Binding-site contacts:
Ligand atom C3' contacts residue ASP485 of chain 1.A at 3.8 Å.
Ligand atom OP1 contacts residue LYS323 of chain 1.A at 3.3 Å (salt-bridge).
Ligand atom OP1 contacts residue ALA477 of chain 1.B at 3.5 Å.
Ligand atom C4' contacts residue HIS1097 of chain 1.B at 3.4 Å.
Ligand atom O5' contacts residue LYS987 of chain 1.B at 3.6 Å.
Ligand atom O3' contacts residue ASP485 of chain 1.A at 3.3 Å (salt-bridge).
Ligand atom OP1 contacts residue GLN776 of chain 1.B at 3.0 Å (h-bond).
Ligand atom C4' contacts residue ASP485 of chain 1.A at 3.4 Å.
Ligand atom O2' contacts residue ASN465 of chain 1.B at 3.8 Å.
Ligand atom P contacts residue LYS987 of chain 1.B at 3.6 Å.
Ligand atom OP1 contacts residue LYS979 of chain 1.B at 3.4 Å (salt-bridge).
Ligand atom O2' contacts residue ASP485 of chain 1.A at 3.3 Å (salt-bridge).
Ligand atom C5' contacts residue GLY478 of chain 1.B at 3.8 Å.
Ligand atom O5' contacts residue GLN776 of chain 1.B at 3.8 Å.
Ligand atom O2' contacts residue ARG320 of chain 1.A at 3.8 Å.
Ligand atom O3' contacts residue GLN776 of chain 1.B at 2.7 Å (h-bond).
Ligand atom O2' contacts residue HIS1097 of chain 1.B at 3.8 Å.
Ligand atom O3' contacts residue MG1 of chain 1.O at 2.3 Å.
Ligand atom C3' contacts residue ARG476 of chain 1.B at 3.5 Å.
Ligand atom O2' contacts residue ARG476 of chain 1.B at 2.6 Å (salt-bridge).
Ligand atom N2 contacts residue ARG350 of chain 1.A at 3.8 Å.
Ligand atom C2' contacts residue ARG446 of chain 1.A at 3.4 Å.
Ligand atom OP1 contacts residue LYS987 of chain 1.B at 3.1 Å (salt-bridge).
Ligand atom P contacts residue GLN776 of chain 1.B at 3.4 Å.
Ligand atom C5' contacts residue ALA477 of chain 1.B at 3.3 Å (hydrophobic).
Ligand atom O4' contacts residue HIS1097 of chain 1.B at 3.6 Å.
Ligand atom O3' contacts residue ARG476 of chain 1.B at 2.8 Å (salt-bridge).
Ligand atom C3' contacts residue MG1 of chain 1.O at 3.3 Å.
Ligand atom C4' contacts residue MG1 of chain 1.O at 3.3 Å.
Ligand atom C4' contacts residue ARG476 of chain 1.B at 3.8 Å.
Ligand atom O2' contacts residue ARG446 of chain 1.A at 2.5 Å (salt-bridge).
Ligand atom O3' contacts residue GLN481 of chain 1.B at 3.8 Å.
Ligand atom O5' contacts residue ASP483 of chain 1.A at 3.7 Å.
Ligand atom C5' contacts residue GLN776 of chain 1.B at 3.4 Å.
Ligand atom O3' contacts residue ARG446 of chain 1.A at 3.5 Å (salt-bridge).
Ligand atom C5' contacts residue HIS1097 of chain 1.B at 3.4 Å.
Ligand atom C5' contacts residue MG1 of chain 1.O at 3.7 Å.
Ligand atom C2' contacts residue ARG476 of chain 1.B at 3.6 Å.
Ligand atom C5' contacts residue LYS987 of chain 1.B at 3.5 Å.
Ligand atom OP2 contacts residue LYS987 of chain 1.B at 3.7 Å.

Sequence of chain 1.B:
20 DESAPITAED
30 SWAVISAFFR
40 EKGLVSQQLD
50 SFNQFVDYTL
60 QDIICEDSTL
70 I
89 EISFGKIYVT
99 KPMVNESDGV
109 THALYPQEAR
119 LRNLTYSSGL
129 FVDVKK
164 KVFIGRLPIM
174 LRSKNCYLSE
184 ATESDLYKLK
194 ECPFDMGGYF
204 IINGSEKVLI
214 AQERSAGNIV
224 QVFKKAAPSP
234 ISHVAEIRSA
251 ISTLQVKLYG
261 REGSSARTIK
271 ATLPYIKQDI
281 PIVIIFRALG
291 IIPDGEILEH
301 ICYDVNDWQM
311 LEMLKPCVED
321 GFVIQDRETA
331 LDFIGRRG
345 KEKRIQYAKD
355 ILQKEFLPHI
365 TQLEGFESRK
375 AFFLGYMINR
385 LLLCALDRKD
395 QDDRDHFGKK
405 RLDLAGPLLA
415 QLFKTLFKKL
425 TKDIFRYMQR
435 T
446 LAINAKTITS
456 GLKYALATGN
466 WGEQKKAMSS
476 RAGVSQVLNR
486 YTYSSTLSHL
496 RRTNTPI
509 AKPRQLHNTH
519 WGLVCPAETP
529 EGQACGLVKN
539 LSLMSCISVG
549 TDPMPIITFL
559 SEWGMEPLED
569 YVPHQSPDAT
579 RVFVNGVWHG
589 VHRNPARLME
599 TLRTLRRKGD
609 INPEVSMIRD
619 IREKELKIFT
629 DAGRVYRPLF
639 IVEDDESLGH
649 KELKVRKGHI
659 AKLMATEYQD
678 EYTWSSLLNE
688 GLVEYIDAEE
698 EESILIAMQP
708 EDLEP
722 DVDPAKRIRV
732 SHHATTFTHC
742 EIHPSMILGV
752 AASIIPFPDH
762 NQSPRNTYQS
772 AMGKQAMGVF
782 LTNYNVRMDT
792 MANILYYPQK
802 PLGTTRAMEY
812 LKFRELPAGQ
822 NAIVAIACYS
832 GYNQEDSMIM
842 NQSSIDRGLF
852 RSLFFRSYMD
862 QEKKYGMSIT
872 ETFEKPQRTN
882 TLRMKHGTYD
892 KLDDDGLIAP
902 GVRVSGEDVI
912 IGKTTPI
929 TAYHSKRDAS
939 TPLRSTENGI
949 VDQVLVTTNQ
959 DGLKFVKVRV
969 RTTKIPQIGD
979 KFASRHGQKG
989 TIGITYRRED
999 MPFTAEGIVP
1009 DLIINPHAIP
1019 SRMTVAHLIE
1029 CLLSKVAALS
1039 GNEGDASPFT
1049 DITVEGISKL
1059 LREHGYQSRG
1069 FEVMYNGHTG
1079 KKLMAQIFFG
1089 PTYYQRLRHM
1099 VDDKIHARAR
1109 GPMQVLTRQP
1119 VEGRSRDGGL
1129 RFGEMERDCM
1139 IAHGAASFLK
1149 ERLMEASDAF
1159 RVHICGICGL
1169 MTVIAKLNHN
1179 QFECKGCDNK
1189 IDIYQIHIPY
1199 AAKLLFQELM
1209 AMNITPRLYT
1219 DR

This protein binds this small molecule.
Small molecule (SMILES): Nc1ccn([C@@H]2O[C@H](CO[P](=O)(O)O[C@H]3[C@@H](O)[C@H](n4ccc(=O)[nH]c4=O)O[C@@H]3CO[P](=O)(O)O[C@H]3[C@@H](O)[C@H](n4cnc5c(N)ncnc54)O[C@@H]3CO)[C@@H](O[P](=O)(O)OC[C@H]3O[C@@H](n4cnc5c(=O)nc(N)[nH]c54)[C@H](O)[C@@H]3O[P](=O)(O)OC[C@H]3O[C@@H](n4cnc5c(N)ncnc54)[C@H](O)[C@@H]3O[P](=O)(O)OC[C@H]3O[C@@H](n4cnc5c(=O)nc(N)[nH]c54)[C@H](O)[C@@H]3O[P](=O)(O)OC[C@H]3O[C@@H](n4cnc5c(N)ncnc54)[C@H](O)[C@@H]3O[P](=O)(O)OC[C@H]3O[C@@H](n4cnc5c(=O)nc(N)[nH]c54)[C@H](O)[C@@H]3O[P](=O)(O)OC[C@H]3O[C@@H](n4cnc5c(N)ncnc54)[C@H](O)[C@@H]3O)[C@H]2O)c(=O)n1

Sequence of chain 1.A:
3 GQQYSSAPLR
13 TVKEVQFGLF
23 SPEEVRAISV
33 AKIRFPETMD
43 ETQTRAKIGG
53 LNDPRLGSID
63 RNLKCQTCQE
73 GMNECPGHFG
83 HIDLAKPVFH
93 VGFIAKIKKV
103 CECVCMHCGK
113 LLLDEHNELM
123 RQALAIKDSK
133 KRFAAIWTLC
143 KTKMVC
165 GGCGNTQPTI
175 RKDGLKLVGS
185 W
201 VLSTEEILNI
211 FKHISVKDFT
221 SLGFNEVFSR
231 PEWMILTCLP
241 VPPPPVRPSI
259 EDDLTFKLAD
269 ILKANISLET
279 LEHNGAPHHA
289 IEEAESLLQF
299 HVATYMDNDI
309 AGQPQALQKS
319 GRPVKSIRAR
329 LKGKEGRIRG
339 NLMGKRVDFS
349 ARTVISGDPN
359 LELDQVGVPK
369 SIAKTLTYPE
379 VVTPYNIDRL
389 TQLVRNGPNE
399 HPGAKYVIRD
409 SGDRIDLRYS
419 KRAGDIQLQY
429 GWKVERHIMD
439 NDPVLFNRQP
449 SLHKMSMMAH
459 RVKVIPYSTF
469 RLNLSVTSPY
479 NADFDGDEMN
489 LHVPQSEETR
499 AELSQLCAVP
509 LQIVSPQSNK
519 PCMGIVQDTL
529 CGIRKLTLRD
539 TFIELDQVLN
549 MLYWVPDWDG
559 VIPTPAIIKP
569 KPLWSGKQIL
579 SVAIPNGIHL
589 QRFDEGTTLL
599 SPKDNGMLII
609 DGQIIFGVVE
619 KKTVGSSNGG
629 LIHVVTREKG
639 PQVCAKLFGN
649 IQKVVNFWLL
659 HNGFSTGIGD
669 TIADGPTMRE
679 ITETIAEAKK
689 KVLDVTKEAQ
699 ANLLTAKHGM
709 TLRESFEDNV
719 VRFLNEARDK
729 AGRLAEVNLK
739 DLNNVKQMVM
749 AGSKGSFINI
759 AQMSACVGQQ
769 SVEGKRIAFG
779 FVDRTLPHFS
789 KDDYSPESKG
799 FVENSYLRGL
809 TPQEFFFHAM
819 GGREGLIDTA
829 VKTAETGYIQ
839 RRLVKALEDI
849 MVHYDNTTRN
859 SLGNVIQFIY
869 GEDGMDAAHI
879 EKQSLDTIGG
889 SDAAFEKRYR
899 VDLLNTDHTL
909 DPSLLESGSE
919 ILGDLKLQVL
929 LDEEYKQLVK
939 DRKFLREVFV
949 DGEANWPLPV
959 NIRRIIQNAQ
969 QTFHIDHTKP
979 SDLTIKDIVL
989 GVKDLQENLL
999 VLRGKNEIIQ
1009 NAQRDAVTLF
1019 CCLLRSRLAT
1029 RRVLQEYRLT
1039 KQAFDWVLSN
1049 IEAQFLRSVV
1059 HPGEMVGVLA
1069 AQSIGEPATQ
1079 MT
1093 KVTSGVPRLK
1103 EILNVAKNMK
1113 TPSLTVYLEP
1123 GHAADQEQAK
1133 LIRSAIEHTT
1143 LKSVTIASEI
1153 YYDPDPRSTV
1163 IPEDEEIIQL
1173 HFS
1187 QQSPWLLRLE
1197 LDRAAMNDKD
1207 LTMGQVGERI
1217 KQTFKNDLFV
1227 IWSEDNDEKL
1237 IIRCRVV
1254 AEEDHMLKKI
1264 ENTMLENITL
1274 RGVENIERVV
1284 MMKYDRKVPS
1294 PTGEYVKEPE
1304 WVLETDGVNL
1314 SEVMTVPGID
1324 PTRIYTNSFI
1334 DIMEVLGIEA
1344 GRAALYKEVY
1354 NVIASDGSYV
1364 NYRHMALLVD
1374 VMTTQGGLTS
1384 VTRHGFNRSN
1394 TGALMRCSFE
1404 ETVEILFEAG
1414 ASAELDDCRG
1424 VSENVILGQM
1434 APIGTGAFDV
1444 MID